Sequence of chain 1.A:
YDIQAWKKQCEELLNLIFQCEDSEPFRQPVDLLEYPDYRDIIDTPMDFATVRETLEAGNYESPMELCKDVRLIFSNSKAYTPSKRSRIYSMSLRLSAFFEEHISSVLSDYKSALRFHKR

A protein and the small-molecule ligand that binds it are described below.
Small molecule (SMILES): CCOC(=O)c1cn[nH]c1

Binding-site contacts:
Ligand atom C3 contacts residue SER101 of chain 1.A at 4.2 Å.
Ligand atom C4 contacts residue SER101 of chain 1.A at 3.6 Å.
Ligand atom O contacts residue ILE112 of chain 1.A at 4.0 Å.
Ligand atom N contacts residue PRO106 of chain 1.A at 3.9 Å.
Ligand atom C1 contacts residue VAL54 of chain 1.A at 3.7 Å (hydrophobic).
Ligand atom C5 contacts residue ILE112 of chain 1.A at 3.9 Å (hydrophobic).
Ligand atom N1 contacts residue PRO106 of chain 1.A at 3.9 Å.
Ligand atom C4 contacts residue THR105 of chain 1.A at 3.6 Å.
Ligand atom N1 contacts residue ILE112 of chain 1.A at 4.0 Å.
Ligand atom C2 contacts residue ILE112 of chain 1.A at 3.5 Å (hydrophobic).
Ligand atom C1 contacts residue TYR62 of chain 1.A at 4.2 Å (hydrophobic).
Ligand atom O1 contacts residue SER101 of chain 1.A at 3.1 Å (h-bond).
Ligand atom C3 contacts residue TYR104 of chain 1.A at 3.9 Å (hydrophobic).
Ligand atom N contacts residue THR105 of chain 1.A at 3.1 Å (h-bond).
Ligand atom N contacts residue SER110 of chain 1.A at 2.9 Å (h-bond).
Ligand atom N1 contacts residue SER110 of chain 1.A at 3.7 Å.
Ligand atom N1 contacts residue THR105 of chain 1.A at 4.2 Å.
Ligand atom C5 contacts residue TYR104 of chain 1.A at 4.0 Å (hydrophobic).
Ligand atom C contacts residue ILE112 of chain 1.A at 4.2 Å (hydrophobic).
Ligand atom C4 contacts residue SER110 of chain 1.A at 3.9 Å.
Ligand atom C4 contacts residue ILE112 of chain 1.A at 3.8 Å (hydrophobic).
Ligand atom C2 contacts residue TYR104 of chain 1.A at 3.8 Å (hydrophobic).
Ligand atom O contacts residue TYR104 of chain 1.A at 3.8 Å.
Ligand atom C1 contacts residue TYR104 of chain 1.A at 4.4 Å (hydrophobic).
Ligand atom C4 contacts residue TYR113 of chain 1.A at 3.9 Å (hydrophobic).
Ligand atom C contacts residue VAL54 of chain 1.A at 3.7 Å (hydrophobic).
Ligand atom C2 contacts residue SER101 of chain 1.A at 3.9 Å.
Ligand atom C contacts residue PHE50 of chain 1.A at 4.4 Å (hydrophobic).
Ligand atom C contacts residue PRO49 of chain 1.A at 3.8 Å (hydrophobic).
Ligand atom N contacts residue ILE112 of chain 1.A at 4.0 Å.
Ligand atom O1 contacts residue TYR104 of chain 1.A at 4.3 Å.
Ligand atom C3 contacts residue ILE112 of chain 1.A at 3.5 Å (hydrophobic).
Ligand atom C1 contacts residue TYR59 of chain 1.A at 4.3 Å (hydrophobic).
Ligand atom N contacts residue TYR113 of chain 1.A at 3.9 Å.
Ligand atom O1 contacts residue ILE112 of chain 1.A at 3.8 Å.
Ligand atom C5 contacts residue TYR59 of chain 1.A at 4.5 Å (hydrophobic).
Ligand atom O1 contacts residue PHE50 of chain 1.A at 4.3 Å.
Ligand atom O contacts residue TYR59 of chain 1.A at 4.3 Å.